Binding-site contacts:
Ligand atom C6' contacts residue GLU334 of chain 1.F at 3.1 Å.
Ligand atom O2A contacts residue MN1 of chain 1.HB at 1.9 Å.
Ligand atom O2B contacts residue HIS359 of chain 1.F at 3.1 Å (h-bond).
Ligand atom N3 contacts residue ASP176 of chain 1.F at 2.8 Å (salt-bridge).
Ligand atom O2A contacts residue ASP224 of chain 1.F at 3.0 Å (salt-bridge).
Ligand atom C8' contacts residue HIS359 of chain 1.F at 3.5 Å.
Ligand atom N2' contacts residue ASP224 of chain 1.F at 3.2 Å (salt-bridge).
Ligand atom O1' contacts residue TRP331 of chain 1.F at 3.1 Å (h-bond).
Ligand atom C5' contacts residue TRP331 of chain 1.F at 3.4 Å (hydrophobic).
Ligand atom O7' contacts residue GLY308 of chain 1.F at 3.5 Å (h-bond).
Ligand atom O2 contacts residue THR143 of chain 1.F at 2.8 Å (h-bond).
Ligand atom O7' contacts residue ALA307 of chain 1.F at 3.4 Å.
Ligand atom O1A contacts residue ARG362 of chain 1.F at 3.1 Å (salt-bridge).
Ligand atom O3' contacts residue ARG208 of chain 1.F at 2.6 Å (salt-bridge).
Ligand atom O6' contacts residue LEU204 of chain 1.F at 3.5 Å.
Ligand atom O4' contacts residue GLU334 of chain 1.F at 2.4 Å (salt-bridge).
Ligand atom O2B contacts residue ASP224 of chain 1.F at 3.1 Å (salt-bridge).
Ligand atom O2A contacts residue HIS226 of chain 1.F at 2.9 Å (h-bond).
Ligand atom O2' contacts residue HIS145 of chain 1.F at 3.4 Å (h-bond).
Ligand atom O2' contacts residue PHE144 of chain 1.F at 3.3 Å.
Ligand atom O6' contacts residue GLY332 of chain 1.F at 2.6 Å (h-bond).
Ligand atom O4' contacts residue GLY308 of chain 1.F at 3.5 Å.
Ligand atom O3' contacts residue GLY309 of chain 1.F at 2.7 Å.
Ligand atom C8' contacts residue ASP224 of chain 1.F at 3.5 Å.
Ligand atom PB contacts residue MN1 of chain 1.HB at 3.3 Å.
Ligand atom O4 contacts residue ARG201 of chain 1.F at 2.8 Å (salt-bridge).
Ligand atom O3B contacts residue SER225 of chain 1.F at 3.1 Å (h-bond).
Ligand atom O4 contacts residue ASP176 of chain 1.F at 3.4 Å (salt-bridge).
Ligand atom O3' contacts residue ASP224 of chain 1.F at 3.0 Å (salt-bridge).
Ligand atom PA contacts residue MN1 of chain 1.HB at 3.2 Å.
Ligand atom O6' contacts residue GLU334 of chain 1.F at 2.6 Å (salt-bridge).
Ligand atom O3B contacts residue THR143 of chain 1.F at 3.2 Å (h-bond).
Ligand atom C7' contacts residue GLY309 of chain 1.F at 3.3 Å.
Ligand atom O2' contacts residue SER225 of chain 1.F at 3.4 Å (h-bond).
Ligand atom O3A contacts residue TRP331 of chain 1.F at 3.2 Å (h-bond).
Ligand atom C6' contacts residue GLY332 of chain 1.F at 3.5 Å.
Ligand atom O1A contacts residue TYR367 of chain 1.F at 2.7 Å (h-bond).
Ligand atom O2B contacts residue MN1 of chain 1.HB at 2.2 Å.
Ligand atom C4' contacts residue GLU334 of chain 1.F at 3.2 Å.
Ligand atom O7' contacts residue GLY309 of chain 1.F at 2.7 Å (h-bond).

This protein binds this small molecule.
Small molecule (SMILES): CC(=O)N[C@@H]1[C@@H](O)[C@@H](O)[C@@H](CO)S[C@@H]1OP(=O)(O)OP(=O)(O)OC[C@H]1O[C@@H](n2ccc(=O)[nH]c2=O)[C@H](O)[C@@H]1O

Sequence of chain 1.F:
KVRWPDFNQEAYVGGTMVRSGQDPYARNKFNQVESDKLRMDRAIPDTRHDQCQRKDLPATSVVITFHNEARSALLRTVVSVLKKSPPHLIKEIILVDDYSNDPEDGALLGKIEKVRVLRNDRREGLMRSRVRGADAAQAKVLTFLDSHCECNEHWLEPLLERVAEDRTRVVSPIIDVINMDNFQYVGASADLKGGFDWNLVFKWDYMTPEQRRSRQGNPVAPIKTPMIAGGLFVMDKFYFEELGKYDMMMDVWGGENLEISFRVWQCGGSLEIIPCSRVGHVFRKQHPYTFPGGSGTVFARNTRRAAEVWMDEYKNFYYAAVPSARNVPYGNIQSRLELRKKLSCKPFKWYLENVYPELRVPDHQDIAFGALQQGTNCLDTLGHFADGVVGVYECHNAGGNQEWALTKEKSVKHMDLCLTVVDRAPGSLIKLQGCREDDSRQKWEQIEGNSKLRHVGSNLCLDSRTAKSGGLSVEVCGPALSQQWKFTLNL